Sequence of chain 1.D:
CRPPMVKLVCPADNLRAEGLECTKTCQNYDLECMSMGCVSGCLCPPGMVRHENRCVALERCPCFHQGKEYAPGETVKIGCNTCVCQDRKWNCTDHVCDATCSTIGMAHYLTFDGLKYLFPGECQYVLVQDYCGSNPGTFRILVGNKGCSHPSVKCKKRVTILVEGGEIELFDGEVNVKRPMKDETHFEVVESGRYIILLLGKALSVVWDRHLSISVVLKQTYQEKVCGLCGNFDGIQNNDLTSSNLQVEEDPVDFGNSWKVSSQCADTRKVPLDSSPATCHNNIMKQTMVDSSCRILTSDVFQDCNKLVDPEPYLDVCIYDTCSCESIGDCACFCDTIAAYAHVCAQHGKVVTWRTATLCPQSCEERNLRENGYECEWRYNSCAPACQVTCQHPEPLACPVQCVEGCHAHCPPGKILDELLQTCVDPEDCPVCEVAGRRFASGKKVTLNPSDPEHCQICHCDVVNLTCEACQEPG

Binding-site contacts:
Ligand atom N2 contacts residue PRO388 of chain 1.D at 4.0 Å.
Ligand atom C5 contacts residue ASN384 of chain 1.D at 3.8 Å.
Ligand atom N2 contacts residue ALA387 of chain 1.D at 3.8 Å.
Ligand atom C1 contacts residue ASN384 of chain 1.D at 1.6 Å.
Ligand atom C2 contacts residue CYS386 of chain 1.D at 4.1 Å (hydrophobic).
Ligand atom C7 contacts residue ALA387 of chain 1.D at 4.4 Å (hydrophobic).
Ligand atom C3 contacts residue ASN384 of chain 1.D at 4.0 Å.
Ligand atom C7 contacts residue ASN384 of chain 1.D at 4.3 Å.
Ligand atom O6 contacts residue SER385 of chain 1.D at 4.4 Å.
Ligand atom C2 contacts residue ASN384 of chain 1.D at 2.9 Å.
Ligand atom O5 contacts residue ASN384 of chain 1.D at 2.6 Å (h-bond).
Ligand atom C1 contacts residue CYS386 of chain 1.D at 4.4 Å (hydrophobic).
Ligand atom N2 contacts residue CYS386 of chain 1.D at 4.0 Å.
Ligand atom C4 contacts residue ASN384 of chain 1.D at 4.5 Å.
Ligand atom O7 contacts residue PRO388 of chain 1.D at 3.5 Å.
Ligand atom N2 contacts residue ASN384 of chain 1.D at 3.1 Å (h-bond).
Ligand atom C7 contacts residue PRO388 of chain 1.D at 3.6 Å (hydrophobic).
Ligand atom C8 contacts residue PRO388 of chain 1.D at 4.0 Å (hydrophobic).
Ligand atom O5 contacts residue SER385 of chain 1.D at 4.5 Å.

The protein below binds the small molecule below.
Small molecule (SMILES): CC(=O)N[C@@H]1[C@@H](O)[C@H](O)[C@@H](CO)O[C@H]1O